Binding-site contacts:
Ligand atom C04 contacts residue TYR158 of chain 2.A at 3.3 Å (hydrophobic).
Ligand atom N21 contacts residue MET199 of chain 2.A at 3.4 Å (h-bond).
Ligand atom C01 contacts residue MET199 of chain 2.A at 3.7 Å (hydrophobic).
Ligand atom C11 contacts residue MET161 of chain 2.A at 3.9 Å (hydrophobic).
Ligand atom N10 contacts residue PHE97 of chain 2.A at 3.7 Å.
Ligand atom N10 contacts residue GLY96 of chain 2.A at 3.4 Å (h-bond).
Ligand atom C17 contacts residue PHE97 of chain 2.A at 3.5 Å (hydrophobic).
Ligand atom C16 contacts residue PHE97 of chain 2.A at 4.0 Å (hydrophobic).
Ligand atom C09 contacts residue GLY96 of chain 2.A at 3.4 Å.
Ligand atom C03 contacts residue PHE149 of chain 2.A at 3.9 Å (hydrophobic).
Ligand atom O05 contacts residue NAD1 of chain 2.B at 2.6 Å (h-bond).
Ligand atom N21 contacts residue NAD1 of chain 2.B at 3.6 Å (h-bond).
Ligand atom C01 contacts residue ETX1 of chain 2.D at 3.6 Å.
Ligand atom C17 contacts residue MET98 of chain 2.A at 3.5 Å (hydrophobic).
Ligand atom C11 contacts residue PHE97 of chain 2.A at 3.7 Å (hydrophobic).
Ligand atom C02 contacts residue ETX1 of chain 2.D at 4.0 Å.
Ligand atom C11 contacts residue GLY96 of chain 2.A at 3.9 Å.
Ligand atom C07 contacts residue NAD1 of chain 2.B at 3.7 Å.
Ligand atom C02 contacts residue TYR158 of chain 2.A at 4.0 Å (hydrophobic).
Ligand atom N21 contacts residue ETX1 of chain 2.D at 4.1 Å.
Ligand atom C01 contacts residue PHE149 of chain 2.A at 3.8 Å (hydrophobic).
Ligand atom O05 contacts residue LYS165 of chain 2.A at 3.8 Å.
Ligand atom C13 contacts residue GLY96 of chain 2.A at 3.9 Å.
Ligand atom C04 contacts residue NAD1 of chain 2.B at 3.5 Å.
Ligand atom C01 contacts residue NAD1 of chain 2.B at 3.1 Å.
Ligand atom C20 contacts residue MET199 of chain 2.A at 3.8 Å (hydrophobic).
Ligand atom C03 contacts residue NAD1 of chain 2.B at 3.5 Å.
Ligand atom C12 contacts residue MET103 of chain 2.A at 3.7 Å (hydrophobic).
Ligand atom C17 contacts residue MET103 of chain 2.A at 4.0 Å (hydrophobic).
Ligand atom O05 contacts residue TYR158 of chain 2.A at 2.6 Å (h-bond).
Ligand atom N18 contacts residue PHE97 of chain 2.A at 3.6 Å.
Ligand atom N18 contacts residue MET103 of chain 2.A at 3.6 Å.
Ligand atom C02 contacts residue NAD1 of chain 2.B at 3.4 Å.
Ligand atom C03 contacts residue TYR158 of chain 2.A at 3.4 Å (hydrophobic).
Ligand atom C11 contacts residue MET98 of chain 2.A at 3.9 Å (hydrophobic).
Ligand atom C12 contacts residue MET161 of chain 2.A at 4.1 Å (hydrophobic).
Ligand atom N18 contacts residue MET98 of chain 2.A at 3.3 Å (h-bond).
Ligand atom C11 contacts residue MET103 of chain 2.A at 4.0 Å (hydrophobic).
Ligand atom O05 contacts residue MET161 of chain 2.A at 4.0 Å.
Ligand atom C13 contacts residue PHE97 of chain 2.A at 3.9 Å (hydrophobic).

Sequence of chain 2.A:
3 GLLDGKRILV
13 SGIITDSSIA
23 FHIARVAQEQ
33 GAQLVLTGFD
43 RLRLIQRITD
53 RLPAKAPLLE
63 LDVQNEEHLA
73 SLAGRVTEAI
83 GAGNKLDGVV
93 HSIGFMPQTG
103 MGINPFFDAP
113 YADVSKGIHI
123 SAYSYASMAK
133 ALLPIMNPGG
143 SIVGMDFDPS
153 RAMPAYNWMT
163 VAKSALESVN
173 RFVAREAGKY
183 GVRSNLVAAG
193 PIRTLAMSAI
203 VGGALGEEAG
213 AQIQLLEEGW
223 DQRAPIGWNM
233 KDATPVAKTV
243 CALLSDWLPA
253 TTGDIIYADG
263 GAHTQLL

A small-molecule ligand and the protein it binds are described below.
Small molecule (SMILES): Cc1cc(=O)c(C2CCN(c3ncccn3)CC2)c(C)[nH]1